Sequence of chain 1.A:
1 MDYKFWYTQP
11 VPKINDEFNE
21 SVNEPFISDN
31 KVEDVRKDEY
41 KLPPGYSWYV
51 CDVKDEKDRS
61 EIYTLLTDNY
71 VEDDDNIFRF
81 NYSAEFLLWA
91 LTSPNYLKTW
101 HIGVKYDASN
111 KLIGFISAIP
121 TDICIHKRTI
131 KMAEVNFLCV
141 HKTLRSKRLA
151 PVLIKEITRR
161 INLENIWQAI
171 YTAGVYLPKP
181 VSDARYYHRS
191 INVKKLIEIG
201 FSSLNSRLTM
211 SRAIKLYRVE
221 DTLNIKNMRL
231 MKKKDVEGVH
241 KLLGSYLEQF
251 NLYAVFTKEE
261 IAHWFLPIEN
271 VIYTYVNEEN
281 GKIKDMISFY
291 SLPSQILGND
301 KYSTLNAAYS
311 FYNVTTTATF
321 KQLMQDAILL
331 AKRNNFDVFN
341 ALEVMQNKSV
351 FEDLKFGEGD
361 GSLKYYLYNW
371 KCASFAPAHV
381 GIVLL

Binding-site contacts:
Ligand atom C7 contacts residue SER294 of chain 1.A at 3.6 Å.
Ligand atom C6 contacts residue SER294 of chain 1.A at 3.5 Å.
Ligand atom O contacts residue SER294 of chain 1.A at 2.8 Å (h-bond).
Ligand atom N2 contacts residue LEU385 of chain 1.A at 3.0 Å (h-bond).
Ligand atom C14 contacts residue LEU363 of chain 1.A at 3.6 Å (hydrophobic).
Ligand atom C4 contacts residue PHE80 of chain 1.A at 3.5 Å (hydrophobic).
Ligand atom C17 contacts residue TYR309 of chain 1.A at 3.5 Å (hydrophobic).
Ligand atom C5 contacts residue PHE80 of chain 1.A at 3.5 Å (hydrophobic).
Ligand atom C20 contacts residue TYR186 of chain 1.A at 3.2 Å (hydrophobic).
Ligand atom C13 contacts residue TYR290 of chain 1.A at 3.6 Å (hydrophobic).
Ligand atom C16 contacts residue TYR82 of chain 1.A at 3.5 Å (hydrophobic).
Ligand atom C13 contacts residue LEU385 of chain 1.A at 3.7 Å (hydrophobic).
Ligand atom C3 contacts residue ASP73 of chain 1.A at 3.6 Å.
Ligand atom C11 contacts residue TYR309 of chain 1.A at 3.7 Å (hydrophobic).
Ligand atom C15 contacts residue PHE80 of chain 1.A at 3.5 Å (hydrophobic).
Ligand atom C5 contacts residue SER294 of chain 1.A at 3.5 Å.
Ligand atom C15 contacts residue TYR82 of chain 1.A at 3.4 Å (hydrophobic).
Ligand atom C5 contacts residue PHE78 of chain 1.A at 3.7 Å (hydrophobic).
Ligand atom C14 contacts residue THR172 of chain 1.A at 3.5 Å.
Ligand atom C19 contacts residue TYR186 of chain 1.A at 3.2 Å (hydrophobic).
Ligand atom C3 contacts residue GLU72 of chain 1.A at 3.7 Å.
Ligand atom C12 contacts residue TYR290 of chain 1.A at 3.6 Å (hydrophobic).
Ligand atom C6 contacts residue PHE78 of chain 1.A at 3.7 Å (hydrophobic).
Ligand atom C4 contacts residue GLU72 of chain 1.A at 3.5 Å.
Ligand atom C contacts residue PHE80 of chain 1.A at 3.8 Å (hydrophobic).
Ligand atom C6 contacts residue PHE80 of chain 1.A at 3.7 Å (hydrophobic).
Ligand atom C19 contacts residue TYR309 of chain 1.A at 3.7 Å (hydrophobic).
Ligand atom N1 contacts residue PHE80 of chain 1.A at 3.7 Å.
Ligand atom C contacts residue TYR186 of chain 1.A at 3.7 Å (hydrophobic).
Ligand atom N contacts residue TYR186 of chain 1.A at 3.6 Å.
Ligand atom C14 contacts residue LEU385 of chain 1.A at 3.4 Å (hydrophobic).
Ligand atom C18 contacts residue TYR309 of chain 1.A at 3.4 Å (hydrophobic).
Ligand atom C4 contacts residue ASP73 of chain 1.A at 3.4 Å.
Ligand atom C4 contacts residue VAL71 of chain 1.A at 3.5 Å (hydrophobic).
Ligand atom C13 contacts residue LEU384 of chain 1.A at 3.3 Å (hydrophobic).
Ligand atom C7 contacts residue PHE201 of chain 1.A at 3.7 Å (hydrophobic).
Ligand atom C3 contacts residue PHE80 of chain 1.A at 3.5 Å (hydrophobic).
Ligand atom C16 contacts residue LEU385 of chain 1.A at 3.5 Å (hydrophobic).
Ligand atom O contacts residue PHE78 of chain 1.A at 3.2 Å.
Ligand atom C18 contacts residue LEU342 of chain 1.A at 3.7 Å (hydrophobic).

This protein binds this small molecule.
Small molecule (SMILES): [H]/N=C(\Cc1cccc(OC)c1)NC(=O)c1ccccc1OC1CCNCC1